Sequence of chain 1.A:
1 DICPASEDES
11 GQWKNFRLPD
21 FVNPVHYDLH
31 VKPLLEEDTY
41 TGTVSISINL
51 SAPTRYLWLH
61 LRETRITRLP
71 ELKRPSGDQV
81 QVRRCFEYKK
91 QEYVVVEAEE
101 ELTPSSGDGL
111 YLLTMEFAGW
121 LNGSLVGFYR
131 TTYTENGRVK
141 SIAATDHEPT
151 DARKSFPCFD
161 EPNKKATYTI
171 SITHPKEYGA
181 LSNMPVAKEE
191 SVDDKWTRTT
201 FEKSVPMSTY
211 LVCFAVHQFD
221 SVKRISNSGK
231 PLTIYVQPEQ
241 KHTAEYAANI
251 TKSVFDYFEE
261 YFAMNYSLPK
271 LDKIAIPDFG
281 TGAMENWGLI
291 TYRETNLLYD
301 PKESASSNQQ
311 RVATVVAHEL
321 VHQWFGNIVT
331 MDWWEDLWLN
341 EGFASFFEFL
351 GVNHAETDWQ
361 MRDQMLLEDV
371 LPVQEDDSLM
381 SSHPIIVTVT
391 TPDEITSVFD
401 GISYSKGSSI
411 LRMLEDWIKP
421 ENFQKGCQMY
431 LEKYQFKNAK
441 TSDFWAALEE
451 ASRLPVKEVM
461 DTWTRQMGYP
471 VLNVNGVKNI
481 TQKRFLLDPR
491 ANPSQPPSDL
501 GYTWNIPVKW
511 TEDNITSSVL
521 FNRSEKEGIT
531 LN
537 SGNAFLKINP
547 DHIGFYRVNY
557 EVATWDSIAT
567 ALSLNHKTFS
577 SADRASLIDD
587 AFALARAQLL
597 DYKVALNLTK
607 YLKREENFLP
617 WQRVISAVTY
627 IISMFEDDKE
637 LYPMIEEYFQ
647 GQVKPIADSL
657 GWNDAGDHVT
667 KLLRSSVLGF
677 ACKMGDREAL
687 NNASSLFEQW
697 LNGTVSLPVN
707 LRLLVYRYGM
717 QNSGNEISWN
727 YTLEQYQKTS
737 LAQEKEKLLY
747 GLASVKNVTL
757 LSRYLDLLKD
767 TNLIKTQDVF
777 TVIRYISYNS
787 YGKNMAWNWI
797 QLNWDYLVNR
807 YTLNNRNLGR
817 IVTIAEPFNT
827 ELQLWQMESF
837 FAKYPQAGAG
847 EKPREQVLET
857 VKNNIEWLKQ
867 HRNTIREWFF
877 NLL

Binding-site contacts:
Ligand atom C7 contacts residue ASN753 of chain 1.A at 3.5 Å.
Ligand atom C5 contacts residue THR755 of chain 1.A at 4.2 Å.
Ligand atom O5 contacts residue THR755 of chain 1.A at 4.4 Å.
Ligand atom C3 contacts residue ASN753 of chain 1.A at 3.9 Å.
Ligand atom N2 contacts residue ASN753 of chain 1.A at 3.0 Å (h-bond).
Ligand atom C2 contacts residue ASN753 of chain 1.A at 2.6 Å.
Ligand atom C6 contacts residue THR755 of chain 1.A at 4.2 Å.
Ligand atom C8 contacts residue ASN753 of chain 1.A at 3.7 Å.
Ligand atom O5 contacts residue LEU756 of chain 1.A at 4.2 Å.
Ligand atom O6 contacts residue GLU722 of chain 1.A at 2.9 Å (salt-bridge).
Ligand atom C1 contacts residue ASN753 of chain 1.A at 1.4 Å.
Ligand atom C6 contacts residue GLU722 of chain 1.A at 4.0 Å.
Ligand atom O7 contacts residue ASN753 of chain 1.A at 4.3 Å.
Ligand atom N2 contacts residue GLU722 of chain 1.A at 4.5 Å.
Ligand atom C5 contacts residue ASN753 of chain 1.A at 3.6 Å.
Ligand atom C4 contacts residue ASN753 of chain 1.A at 4.3 Å.
Ligand atom O5 contacts residue ASN753 of chain 1.A at 2.4 Å (h-bond).

The small molecule below binds the protein below.
Small molecule (SMILES): CC(=O)N[C@H]1[C@H](O[C@H]2[C@H](O)[C@@H](NC(C)=O)CO[C@@H]2CO)O[C@H](CO)[C@@H](O)[C@@H]1O